Sequence of chain 5.C:
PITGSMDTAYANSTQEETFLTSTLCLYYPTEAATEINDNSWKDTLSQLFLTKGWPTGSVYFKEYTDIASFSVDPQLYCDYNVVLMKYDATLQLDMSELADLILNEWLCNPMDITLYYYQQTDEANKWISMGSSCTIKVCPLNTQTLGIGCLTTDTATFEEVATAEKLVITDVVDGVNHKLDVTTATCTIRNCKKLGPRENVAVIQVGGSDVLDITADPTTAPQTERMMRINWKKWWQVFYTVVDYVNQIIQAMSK

Binding-site contacts:
Ligand atom C1 contacts residue ASN12 of chain 5.C at 2.2 Å.
Ligand atom C2 contacts residue ASN12 of chain 5.C at 3.2 Å.
Ligand atom N2 contacts residue ASN12 of chain 5.C at 3.8 Å.
Ligand atom C5 contacts residue ASN12 of chain 5.C at 4.1 Å.
Ligand atom O5 contacts residue ASN12 of chain 5.C at 2.7 Å (h-bond).
Ligand atom O7 contacts residue ASN12 of chain 5.C at 3.7 Å.
Ligand atom C7 contacts residue ASN12 of chain 5.C at 3.9 Å.

The protein below binds the small molecule below.
Small molecule (SMILES): CC(=O)N[C@H]1[C@H](O[C@H]2[C@H](O)[C@@H](NC(C)=O)CO[C@@H]2CO)O[C@H](CO)[C@@H](O)[C@@H]1O